Sequence of chain 1.D:
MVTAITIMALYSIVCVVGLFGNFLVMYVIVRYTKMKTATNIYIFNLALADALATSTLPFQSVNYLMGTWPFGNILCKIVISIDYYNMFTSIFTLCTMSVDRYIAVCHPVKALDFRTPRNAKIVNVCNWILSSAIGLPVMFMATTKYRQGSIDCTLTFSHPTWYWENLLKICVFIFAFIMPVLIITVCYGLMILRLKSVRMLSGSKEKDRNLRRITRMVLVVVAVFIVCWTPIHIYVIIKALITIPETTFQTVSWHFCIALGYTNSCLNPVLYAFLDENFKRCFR

A protein and the small-molecule ligand that binds it are described below.
Small molecule (SMILES): [H]/N=C(/N)NCCCCCN(C(=O)CC)C1CCN(CCc2ccccc2)CC1

Binding-site contacts:
Ligand atom C22 contacts residue GLN122 of chain 1.D at 3.6 Å.
Ligand atom C22 contacts residue VAL141 of chain 1.D at 3.6 Å (hydrophobic).
Ligand atom N13 contacts residue TRP291 of chain 1.D at 3.9 Å.
Ligand atom C12 contacts residue SER327 of chain 1.D at 3.0 Å.
Ligand atom C16 contacts residue ILE320 of chain 1.D at 3.6 Å (hydrophobic).
Ligand atom N11 contacts residue TRP291 of chain 1.D at 3.4 Å.
Ligand atom C10 contacts residue TRP291 of chain 1.D at 3.6 Å (hydrophobic).
Ligand atom C02 contacts residue ILE294 of chain 1.D at 4.0 Å (hydrophobic).
Ligand atom C19 contacts residue GLN122 of chain 1.D at 3.9 Å.
Ligand atom N18 contacts residue GLN122 of chain 1.D at 3.9 Å.
Ligand atom C01 contacts residue VAL298 of chain 1.D at 3.9 Å (hydrophobic).
Ligand atom C20 contacts residue ASP145 of chain 1.D at 3.3 Å.
Ligand atom C22 contacts residue ILE142 of chain 1.D at 3.7 Å (hydrophobic).
Ligand atom C27 contacts residue ASP145 of chain 1.D at 3.2 Å.
Ligand atom C20 contacts residue GLN122 of chain 1.D at 3.3 Å.
Ligand atom C09 contacts residue TRP291 of chain 1.D at 3.5 Å (hydrophobic).
Ligand atom C24 contacts residue ASN125 of chain 1.D at 3.6 Å.
Ligand atom C12 contacts residue TRP291 of chain 1.D at 3.8 Å (hydrophobic).
Ligand atom N18 contacts residue ASP145 of chain 1.D at 3.3 Å (salt-bridge).
Ligand atom C27 contacts residue TYR146 of chain 1.D at 3.5 Å (hydrophobic).
Ligand atom C09 contacts residue TYR324 of chain 1.D at 3.9 Å (hydrophobic).
Ligand atom C28 contacts residue ASP145 of chain 1.D at 3.5 Å.
Ligand atom N14 contacts residue MET149 of chain 1.D at 3.4 Å.
Ligand atom C21 contacts residue ILE142 of chain 1.D at 3.9 Å (hydrophobic).
Ligand atom C09 contacts residue GLY323 of chain 1.D at 4.0 Å.
Ligand atom C28 contacts residue TYR146 of chain 1.D at 3.9 Å (hydrophobic).
Ligand atom C08 contacts residue TYR324 of chain 1.D at 3.6 Å (hydrophobic).
Ligand atom C06 contacts residue MET149 of chain 1.D at 3.5 Å (hydrophobic).
Ligand atom C10 contacts residue TYR324 of chain 1.D at 3.7 Å (hydrophobic).
Ligand atom N11 contacts residue GLY323 of chain 1.D at 3.4 Å (h-bond).
Ligand atom C23 contacts residue VAL141 of chain 1.D at 3.6 Å (hydrophobic).
Ligand atom C21 contacts residue GLN122 of chain 1.D at 3.5 Å.
Ligand atom C23 contacts residue TRP131 of chain 1.D at 4.0 Å (hydrophobic).
Ligand atom N13 contacts residue SER327 of chain 1.D at 2.2 Å (h-bond).
Ligand atom C19 contacts residue ASP145 of chain 1.D at 3.9 Å.
Ligand atom C01 contacts residue HIS295 of chain 1.D at 3.5 Å.
Ligand atom N14 contacts residue SER327 of chain 1.D at 3.7 Å.
Ligand atom C25 contacts residue ASN125 of chain 1.D at 3.7 Å.
Ligand atom C24 contacts residue TRP131 of chain 1.D at 3.9 Å (hydrophobic).
Ligand atom N14 contacts residue ALA115 of chain 1.D at 3.3 Å.